Binding-site contacts:
Ligand atom O13 contacts residue LEU31 of chain 1.A at 3.2 Å (h-bond).
Ligand atom N8 contacts residue GLY27 of chain 1.A at 3.1 Å.
Ligand atom C10 contacts residue GLY22 of chain 1.A at 3.5 Å.
Ligand atom C15 contacts residue GLY22 of chain 1.A at 3.5 Å.
Ligand atom C20 contacts residue GLU21 of chain 1.A at 3.6 Å.
Ligand atom C3 contacts residue 95V1 of chain 1.G at 3.3 Å.
Ligand atom C20 contacts residue MET178 of chain 1.A at 3.4 Å (hydrophobic).
Ligand atom C2 contacts residue ARG23 of chain 1.A at 3.6 Å.
Ligand atom O13 contacts residue GLU30 of chain 1.A at 3.6 Å (salt-bridge).
Ligand atom N8 contacts residue THR28 of chain 1.A at 3.7 Å.
Ligand atom N21 contacts residue MET178 of chain 1.A at 3.4 Å.
Ligand atom O11 contacts residue GLY29 of chain 1.A at 2.9 Å.
Ligand atom C7 contacts residue GLY22 of chain 1.A at 3.7 Å.
Ligand atom C18 contacts residue GLY22 of chain 1.A at 3.8 Å.
Ligand atom C16 contacts residue GLY22 of chain 1.A at 3.6 Å.
Ligand atom O13 contacts residue THR32 of chain 1.A at 3.1 Å (h-bond).
Ligand atom N6 contacts residue GLY27 of chain 1.A at 3.2 Å (h-bond).
Ligand atom O14 contacts residue GLY27 of chain 1.A at 3.3 Å.
Ligand atom O14 contacts residue THR28 of chain 1.A at 3.7 Å.
Ligand atom N6 contacts residue GLY29 of chain 1.A at 3.6 Å (h-bond).
Ligand atom C22 contacts residue GLU21 of chain 1.A at 3.4 Å.
Ligand atom O13 contacts residue GLY29 of chain 1.A at 3.4 Å.
Ligand atom C7 contacts residue GLY29 of chain 1.A at 3.1 Å.
Ligand atom C25 contacts residue PHE17 of chain 1.A at 3.4 Å (hydrophobic).
Ligand atom S23 contacts residue CYS180 of chain 1.A at 3.6 Å.
Ligand atom N8 contacts residue GLY29 of chain 1.A at 3.2 Å (h-bond).
Ligand atom N21 contacts residue GLU21 of chain 1.A at 3.3 Å.
Ligand atom C3 contacts residue ARG23 of chain 1.A at 3.7 Å.
Ligand atom C19 contacts residue GLY22 of chain 1.A at 3.6 Å.
Ligand atom C17 contacts residue GLY22 of chain 1.A at 3.8 Å.
Ligand atom C15 contacts residue THR32 of chain 1.A at 3.4 Å.
Ligand atom C2 contacts residue 95V1 of chain 1.G at 3.4 Å.
Ligand atom C24 contacts residue MET178 of chain 1.A at 3.5 Å (hydrophobic).
Ligand atom BR12 contacts residue 95V1 of chain 1.G at 3.3 Å.
Ligand atom N8 contacts residue GLY22 of chain 1.A at 3.6 Å.
Ligand atom O11 contacts residue THR32 of chain 1.A at 2.8 Å (h-bond).
Ligand atom C22 contacts residue MET178 of chain 1.A at 3.6 Å (hydrophobic).
Ligand atom N6 contacts residue GLY22 of chain 1.A at 3.4 Å (h-bond).
Ligand atom N4 contacts residue 95V1 of chain 1.G at 3.6 Å.
Ligand atom BR12 contacts residue GLY29 of chain 1.C at 3.8 Å.

A protein and the small-molecule ligand that binds it are described below.
Small molecule (SMILES): Cc1nc(-c2ccc(S(=O)(=O)NC(=O)Nc3ncc(Br)s3)cc2)cs1

Sequence of chain 1.A:
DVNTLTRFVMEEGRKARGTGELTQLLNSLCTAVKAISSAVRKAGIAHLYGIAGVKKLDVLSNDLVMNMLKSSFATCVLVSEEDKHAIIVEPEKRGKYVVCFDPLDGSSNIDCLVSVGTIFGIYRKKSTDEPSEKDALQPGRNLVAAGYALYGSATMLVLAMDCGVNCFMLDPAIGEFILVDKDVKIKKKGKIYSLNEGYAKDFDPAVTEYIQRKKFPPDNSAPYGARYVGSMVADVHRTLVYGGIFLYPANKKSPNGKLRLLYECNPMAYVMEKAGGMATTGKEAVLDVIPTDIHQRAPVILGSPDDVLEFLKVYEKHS

Sequence of chain 1.C:
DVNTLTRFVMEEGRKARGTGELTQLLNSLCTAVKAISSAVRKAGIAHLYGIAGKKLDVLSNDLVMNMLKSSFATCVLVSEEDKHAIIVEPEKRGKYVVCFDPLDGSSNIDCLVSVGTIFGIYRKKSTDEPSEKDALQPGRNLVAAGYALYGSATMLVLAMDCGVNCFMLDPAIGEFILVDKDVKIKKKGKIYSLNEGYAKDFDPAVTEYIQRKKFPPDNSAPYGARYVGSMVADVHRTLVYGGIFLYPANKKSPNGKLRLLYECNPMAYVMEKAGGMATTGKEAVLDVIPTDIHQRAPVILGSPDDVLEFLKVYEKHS